Binding-site contacts:
Ligand atom C5' contacts residue PRO27 of chain 3.D at 3.6 Å (hydrophobic).
Ligand atom O3B contacts residue SER146 of chain 3.D at 3.3 Å.
Ligand atom O1G contacts residue MG1 of chain 3.K at 2.8 Å.
Ligand atom PA contacts residue HIS37 of chain 3.D at 3.8 Å.
Ligand atom N1 contacts residue THR138 of chain 3.D at 3.0 Å (h-bond).
Ligand atom O1A contacts residue PHE30 of chain 3.D at 2.8 Å (h-bond).
Ligand atom O2A contacts residue GLY28 of chain 3.D at 3.7 Å.
Ligand atom N6 contacts residue TYR142 of chain 3.D at 3.0 Å (h-bond).
Ligand atom PA contacts residue MG1 of chain 3.K at 3.4 Å.
Ligand atom O2A contacts residue MG1 of chain 3.K at 2.5 Å.
Ligand atom O2G contacts residue ARG110 of chain 3.D at 3.4 Å (salt-bridge).
Ligand atom N7 contacts residue VAL145 of chain 3.D at 3.4 Å (h-bond).
Ligand atom N6 contacts residue VAL145 of chain 3.D at 3.2 Å (h-bond).
Ligand atom O1A contacts residue HIS37 of chain 3.D at 3.6 Å (h-bond).
Ligand atom O5' contacts residue HIS37 of chain 3.D at 3.0 Å (h-bond).
Ligand atom C8 contacts residue HIS37 of chain 3.D at 3.4 Å.
Ligand atom C5 contacts residue ARG110 of chain 3.D at 3.7 Å.
Ligand atom O1B contacts residue SER147 of chain 3.D at 3.2 Å (h-bond).
Ligand atom C3A contacts residue MG1 of chain 3.K at 3.0 Å.
Ligand atom O3G contacts residue SER148 of chain 3.D at 2.5 Å (h-bond).
Ligand atom C5' contacts residue HIS37 of chain 3.D at 3.5 Å.
Ligand atom O2B contacts residue ARG110 of chain 3.D at 3.4 Å (salt-bridge).
Ligand atom C2 contacts residue ILE40 of chain 3.D at 3.7 Å (hydrophobic).
Ligand atom O1A contacts residue SER29 of chain 3.D at 3.2 Å (h-bond).
Ligand atom O2A contacts residue SER29 of chain 3.D at 3.5 Å (h-bond).
Ligand atom O1B contacts residue HIS37 of chain 3.D at 2.9 Å (h-bond).
Ligand atom C2 contacts residue THR138 of chain 3.D at 3.5 Å.
Ligand atom N3 contacts residue GLY108 of chain 3.D at 3.5 Å.
Ligand atom C5' contacts residue GLY28 of chain 3.D at 3.8 Å.
Ligand atom O3' contacts residue LYS107 of chain 3.D at 3.7 Å.
Ligand atom C8 contacts residue ARG110 of chain 3.D at 3.2 Å.
Ligand atom N7 contacts residue ARG110 of chain 3.D at 3.0 Å (salt-bridge).
Ligand atom N6 contacts residue GLY36 of chain 3.D at 3.4 Å.
Ligand atom O2' contacts residue GLY108 of chain 3.D at 3.0 Å (h-bond).
Ligand atom O3G contacts residue SER147 of chain 3.D at 3.8 Å.
Ligand atom PG contacts residue SER148 of chain 3.D at 3.8 Å.
Ligand atom O3B contacts residue SER147 of chain 3.D at 3.2 Å (h-bond).
Ligand atom C6 contacts residue GLY36 of chain 3.D at 3.6 Å.
Ligand atom O4' contacts residue HIS37 of chain 3.D at 3.4 Å.
Ligand atom N3 contacts residue ILE40 of chain 3.D at 3.5 Å.

Sequence of chain 3.D:
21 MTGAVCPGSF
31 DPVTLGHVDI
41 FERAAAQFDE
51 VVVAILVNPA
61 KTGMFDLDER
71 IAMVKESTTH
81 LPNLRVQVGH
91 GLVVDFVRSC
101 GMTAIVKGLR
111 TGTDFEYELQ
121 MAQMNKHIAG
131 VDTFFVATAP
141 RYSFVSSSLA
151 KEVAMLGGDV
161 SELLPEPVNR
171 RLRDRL

This small molecule binds to this protein.
Small molecule (SMILES): Nc1ncnc2c1ncn2[C@@H]1O[C@H](CO[P](=O)(O)C[P](=O)(O)OP(=O)(O)O)[C@@H](O)[C@H]1O